A protein and the small-molecule ligand that binds it are described below.
Small molecule (SMILES): Nc1nc2c(ncn2[C@@H]2O[C@H](CO[P](=O)(O)O[P](=O)(O)OP(O)(O)=S)[C@@H](O)[C@H]2O)c(=O)[nH]1

Binding-site contacts:
Ligand atom O2G contacts residue MG1 of chain 1.P at 2.1 Å.
Ligand atom C3' contacts residue LYS193 of chain 1.F at 3.4 Å.
Ligand atom N2 contacts residue TRP38 of chain 1.E at 3.5 Å.
Ligand atom N9 contacts residue LEU320 of chain 1.E at 3.6 Å.
Ligand atom O2' contacts residue ASN199 of chain 1.F at 2.8 Å (h-bond).
Ligand atom O1B contacts residue LYS36 of chain 1.E at 2.7 Å (salt-bridge).
Ligand atom N2 contacts residue ILE262 of chain 1.E at 3.5 Å.
Ligand atom C5' contacts residue ARG240 of chain 1.F at 3.5 Å.
Ligand atom N7 contacts residue HIS316 of chain 1.E at 3.1 Å (h-bond).
Ligand atom C2' contacts residue ASN199 of chain 1.F at 3.5 Å.
Ligand atom O1A contacts residue GLY35 of chain 1.E at 3.5 Å.
Ligand atom O1A contacts residue THR37 of chain 1.E at 3.6 Å (h-bond).
Ligand atom O1A contacts residue TRP38 of chain 1.E at 2.8 Å (h-bond).
Ligand atom C6 contacts residue TRP38 of chain 1.E at 3.5 Å (hydrophobic).
Ligand atom O2A contacts residue GLU190 of chain 1.F at 3.5 Å (salt-bridge).
Ligand atom O1B contacts residue GLY35 of chain 1.E at 3.0 Å (h-bond).
Ligand atom O1B contacts residue THR34 of chain 1.E at 3.5 Å (h-bond).
Ligand atom C5' contacts residue GLU190 of chain 1.F at 3.3 Å.
Ligand atom O3' contacts residue LYS193 of chain 1.F at 2.9 Å (salt-bridge).
Ligand atom O6 contacts residue TRP38 of chain 1.E at 3.5 Å.
Ligand atom O2B contacts residue MG1 of chain 1.P at 2.8 Å.
Ligand atom O3B contacts residue GLY33 of chain 1.E at 2.9 Å (h-bond).
Ligand atom O6 contacts residue PHE253 of chain 1.E at 3.2 Å.
Ligand atom C3' contacts residue ASN199 of chain 1.F at 3.5 Å.
Ligand atom N1 contacts residue TRP38 of chain 1.E at 3.3 Å.
Ligand atom S1G contacts residue ARG241 of chain 1.F at 2.8 Å (salt-bridge).
Ligand atom O2G contacts residue GLU172 of chain 1.E at 3.3 Å (salt-bridge).
Ligand atom O3' contacts residue ASN199 of chain 1.F at 2.7 Å (h-bond).
Ligand atom S1G contacts residue ARG240 of chain 1.F at 3.0 Å (salt-bridge).
Ligand atom O3' contacts residue ASP192 of chain 1.F at 3.3 Å.
Ligand atom O3G contacts residue LYS36 of chain 1.E at 3.2 Å (salt-bridge).
Ligand atom O2B contacts residue THR37 of chain 1.E at 2.7 Å (h-bond).
Ligand atom O2A contacts residue LYS193 of chain 1.F at 3.0 Å (salt-bridge).
Ligand atom O2A contacts residue ARG240 of chain 1.F at 2.9 Å (salt-bridge).
Ligand atom O4' contacts residue SER317 of chain 1.E at 3.5 Å.
Ligand atom N7 contacts residue GLY35 of chain 1.E at 3.4 Å.
Ligand atom C2 contacts residue TRP38 of chain 1.E at 3.5 Å (hydrophobic).
Ligand atom O2G contacts residue ARG241 of chain 1.F at 2.8 Å (salt-bridge).
Ligand atom O3A contacts residue GLY35 of chain 1.E at 3.1 Å (h-bond).
Ligand atom C2' contacts residue TRP38 of chain 1.E at 3.6 Å (hydrophobic).

Sequence of chain 1.F:
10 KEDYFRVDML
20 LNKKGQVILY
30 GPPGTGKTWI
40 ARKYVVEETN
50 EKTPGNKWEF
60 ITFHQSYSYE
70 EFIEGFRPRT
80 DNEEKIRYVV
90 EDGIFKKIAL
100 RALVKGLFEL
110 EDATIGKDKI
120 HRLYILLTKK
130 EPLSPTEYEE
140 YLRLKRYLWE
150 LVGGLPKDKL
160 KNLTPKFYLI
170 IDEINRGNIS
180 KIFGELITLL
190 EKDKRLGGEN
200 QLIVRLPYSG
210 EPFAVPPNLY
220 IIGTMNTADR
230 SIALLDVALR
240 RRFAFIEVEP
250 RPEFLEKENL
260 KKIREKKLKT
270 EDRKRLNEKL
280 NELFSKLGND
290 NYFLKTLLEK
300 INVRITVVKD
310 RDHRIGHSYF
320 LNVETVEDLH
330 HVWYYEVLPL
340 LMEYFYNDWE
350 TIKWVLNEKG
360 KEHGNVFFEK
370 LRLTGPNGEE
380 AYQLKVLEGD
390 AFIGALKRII

Sequence of chain 1.E:
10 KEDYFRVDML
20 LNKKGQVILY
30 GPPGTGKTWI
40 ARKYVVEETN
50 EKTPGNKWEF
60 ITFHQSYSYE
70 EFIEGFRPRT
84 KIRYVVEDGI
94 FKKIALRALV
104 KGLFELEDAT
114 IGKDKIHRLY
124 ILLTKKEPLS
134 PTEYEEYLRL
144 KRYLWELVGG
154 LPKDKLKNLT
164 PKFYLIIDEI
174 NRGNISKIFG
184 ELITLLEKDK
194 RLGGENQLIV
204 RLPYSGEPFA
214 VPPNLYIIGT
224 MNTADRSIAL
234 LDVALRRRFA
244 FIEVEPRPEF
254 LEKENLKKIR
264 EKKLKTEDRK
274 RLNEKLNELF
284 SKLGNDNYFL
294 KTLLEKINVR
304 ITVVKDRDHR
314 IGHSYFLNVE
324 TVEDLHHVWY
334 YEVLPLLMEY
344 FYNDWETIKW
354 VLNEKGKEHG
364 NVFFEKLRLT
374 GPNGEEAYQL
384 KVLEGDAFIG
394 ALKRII